Sequence of chain 3.A:
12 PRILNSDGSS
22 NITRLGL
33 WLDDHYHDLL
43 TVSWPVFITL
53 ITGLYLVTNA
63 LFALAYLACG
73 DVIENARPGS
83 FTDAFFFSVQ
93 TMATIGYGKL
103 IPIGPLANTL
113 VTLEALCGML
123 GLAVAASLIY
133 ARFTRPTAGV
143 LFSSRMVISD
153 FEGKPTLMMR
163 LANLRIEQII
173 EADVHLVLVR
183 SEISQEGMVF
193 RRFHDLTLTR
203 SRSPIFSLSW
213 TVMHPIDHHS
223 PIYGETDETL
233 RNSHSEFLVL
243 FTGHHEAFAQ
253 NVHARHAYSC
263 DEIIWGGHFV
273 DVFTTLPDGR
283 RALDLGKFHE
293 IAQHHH

The small molecule below binds the protein below.
Small molecule (SMILES): C[N+](C)(C)[O-]

Binding-site contacts:
Ligand atom NAC contacts residue ASP197 of chain 3.A at 4.4 Å.
Ligand atom OAE contacts residue LEU198 of chain 3.A at 3.3 Å (h-bond).
Ligand atom CAD contacts residue ASP197 of chain 3.A at 4.1 Å.
Ligand atom OAE contacts residue THR199 of chain 3.A at 4.0 Å.
Ligand atom OAE contacts residue ASP197 of chain 3.A at 3.4 Å (salt-bridge).
Ligand atom CAA contacts residue ASP197 of chain 3.A at 4.2 Å.